Binding-site contacts:
Ligand atom C2B contacts residue ILE125 of chain 7.A at 4.1 Å (hydrophobic).
Ligand atom C4A contacts residue TYR145 of chain 7.A at 3.7 Å (hydrophobic).
Ligand atom C5B contacts residue ILE220 of chain 7.A at 4.3 Å (hydrophobic).
Ligand atom C2A contacts residue ILE220 of chain 7.A at 4.1 Å (hydrophobic).
Ligand atom C5A contacts residue LEU127 of chain 7.A at 3.8 Å (hydrophobic).
Ligand atom C2C contacts residue ILE101 of chain 7.A at 4.2 Å (hydrophobic).
Ligand atom CL2 contacts residue TYR147 of chain 7.A at 2.4 Å.
Ligand atom C3B contacts residue ILE125 of chain 7.A at 4.3 Å (hydrophobic).
Ligand atom C3B contacts residue TYR147 of chain 7.A at 3.3 Å (hydrophobic).
Ligand atom N3A contacts residue PHE182 of chain 7.A at 4.1 Å.
Ligand atom C3C contacts residue ILE101 of chain 7.A at 3.8 Å (hydrophobic).
Ligand atom CL2 contacts residue LEU187 of chain 7.A at 3.9 Å.
Ligand atom C5B contacts residue ILE125 of chain 7.A at 3.5 Å (hydrophobic).
Ligand atom N3A contacts residue ILE220 of chain 7.A at 4.3 Å.
Ligand atom C3 contacts residue MET217 of chain 7.A at 4.2 Å (hydrophobic).
Ligand atom C1B contacts residue ILE125 of chain 7.A at 3.6 Å (hydrophobic).
Ligand atom C2B contacts residue TYR147 of chain 7.A at 3.4 Å (hydrophobic).
Ligand atom C3 contacts residue LEU103 of chain 7.A at 4.3 Å (hydrophobic).
Ligand atom N3A contacts residue TYR147 of chain 7.A at 4.1 Å.
Ligand atom O1A contacts residue LEU127 of chain 7.A at 4.1 Å.
Ligand atom C2A contacts residue PHE182 of chain 7.A at 4.1 Å (hydrophobic).
Ligand atom O1 contacts residue MET217 of chain 7.A at 2.7 Å (h-bond).
Ligand atom C2B contacts residue ILE184 of chain 7.A at 4.1 Å (hydrophobic).
Ligand atom O1A contacts residue ILE239 of chain 7.A at 4.3 Å.
Ligand atom C31 contacts residue MET195 of chain 7.A at 3.9 Å (hydrophobic).
Ligand atom C31 contacts residue LEU103 of chain 7.A at 4.1 Å (hydrophobic).
Ligand atom C5 contacts residue MET217 of chain 7.A at 3.8 Å (hydrophobic).
Ligand atom CL1 contacts residue ILE125 of chain 7.A at 3.7 Å.
Ligand atom C5A contacts residue TYR145 of chain 7.A at 3.7 Å (hydrophobic).
Ligand atom N2 contacts residue MET217 of chain 7.A at 3.1 Å (h-bond).
Ligand atom C4B contacts residue ILE125 of chain 7.A at 4.0 Å (hydrophobic).
Ligand atom C6B contacts residue ILE125 of chain 7.A at 3.3 Å (hydrophobic).
Ligand atom CL1 contacts residue ILE239 of chain 7.A at 4.0 Å.
Ligand atom C4A contacts residue MET146 of chain 7.A at 4.0 Å (hydrophobic).
Ligand atom C4 contacts residue LEU103 of chain 7.A at 3.6 Å (hydrophobic).
Ligand atom N2 contacts residue ASN215 of chain 7.A at 3.9 Å.
Ligand atom C4B contacts residue ILE220 of chain 7.A at 4.2 Å (hydrophobic).
Ligand atom C2C contacts residue MET217 of chain 7.A at 3.9 Å (hydrophobic).
Ligand atom O1B contacts residue ILE125 of chain 7.A at 4.1 Å.
Ligand atom CL2 contacts residue ILE184 of chain 7.A at 4.2 Å.

A small-molecule ligand and the protein it binds are described below.
Small molecule (SMILES): Cc1cc(CCCOc2c(Cl)cc(C3=NCCO3)cc2Cl)on1

Sequence of chain 7.A:
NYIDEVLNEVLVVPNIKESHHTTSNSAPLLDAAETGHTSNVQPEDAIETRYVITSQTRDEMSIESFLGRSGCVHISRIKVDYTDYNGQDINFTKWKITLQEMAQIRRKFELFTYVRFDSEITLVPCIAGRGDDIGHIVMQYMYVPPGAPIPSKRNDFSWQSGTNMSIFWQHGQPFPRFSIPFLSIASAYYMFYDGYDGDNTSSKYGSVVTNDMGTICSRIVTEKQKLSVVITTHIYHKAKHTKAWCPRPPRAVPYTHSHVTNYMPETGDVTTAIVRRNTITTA